A protein and the small-molecule ligand that binds it are described below.
Small molecule (SMILES): NCCc1c[nH]c2ccc(O)cc12

Sequence of chain 1.N:
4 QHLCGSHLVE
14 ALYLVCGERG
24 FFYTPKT

Sequence of chain 1.J:
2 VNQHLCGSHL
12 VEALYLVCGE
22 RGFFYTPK

Binding-site contacts:
Ligand atom CB contacts residue HIS5 of chain 1.P at 4.2 Å.
Ligand atom OH contacts residue ILE10 of chain 1.I at 3.7 Å.
Ligand atom OH contacts residue CYS6 of chain 1.I at 2.5 Å (h-bond).
Ligand atom NZ contacts residue GLU21 of chain 1.N at 3.2 Å (salt-bridge).
Ligand atom CE3 contacts residue ILE10 of chain 1.I at 4.2 Å (hydrophobic).
Ligand atom CZ2 contacts residue HIS5 of chain 1.P at 4.0 Å.
Ligand atom CZ2 contacts residue LEU6 of chain 1.P at 4.0 Å (hydrophobic).
Ligand atom CB contacts residue LEU13 of chain 1.I at 3.8 Å (hydrophobic).
Ligand atom OH contacts residue SER9 of chain 1.I at 3.6 Å.
Ligand atom CH2 contacts residue LEU11 of chain 1.J at 3.4 Å (hydrophobic).
Ligand atom CA contacts residue LEU17 of chain 1.N at 4.1 Å (hydrophobic).
Ligand atom CZ2 contacts residue LEU11 of chain 1.J at 3.9 Å (hydrophobic).
Ligand atom CE3 contacts residue CYS11 of chain 1.I at 3.7 Å (hydrophobic).
Ligand atom CG contacts residue LEU16 of chain 1.I at 4.1 Å (hydrophobic).
Ligand atom NZ contacts residue SER12 of chain 1.I at 3.9 Å.
Ligand atom CD1 contacts residue HIS5 of chain 1.P at 3.6 Å.
Ligand atom CD1 contacts residue LEU17 of chain 1.N at 3.6 Å (hydrophobic).
Ligand atom CB contacts residue CYS11 of chain 1.I at 3.8 Å (hydrophobic).
Ligand atom NZ contacts residue CYS11 of chain 1.I at 3.2 Å (h-bond).
Ligand atom NE1 contacts residue HIS5 of chain 1.P at 3.7 Å.
Ligand atom CZ3 contacts residue CYS11 of chain 1.I at 4.1 Å (hydrophobic).
Ligand atom OH contacts residue LEU11 of chain 1.J at 4.1 Å.
Ligand atom CZ3 contacts residue LEU11 of chain 1.J at 3.9 Å (hydrophobic).
Ligand atom CG contacts residue HIS5 of chain 1.P at 3.6 Å.
Ligand atom NE1 contacts residue ALA14 of chain 1.J at 4.3 Å.
Ligand atom CB contacts residue LEU16 of chain 1.I at 3.9 Å (hydrophobic).
Ligand atom OH contacts residue CYS11 of chain 1.I at 3.3 Å (h-bond).
Ligand atom CH2 contacts residue CYS6 of chain 1.I at 3.8 Å (hydrophobic).
Ligand atom CD2 contacts residue HIS5 of chain 1.P at 3.7 Å.
Ligand atom CH2 contacts residue LEU6 of chain 1.P at 4.3 Å (hydrophobic).
Ligand atom CA contacts residue GLU21 of chain 1.N at 4.0 Å.
Ligand atom CZ3 contacts residue CYS6 of chain 1.I at 3.5 Å (hydrophobic).
Ligand atom CA contacts residue ILE10 of chain 1.I at 4.0 Å (hydrophobic).
Ligand atom NZ contacts residue LEU13 of chain 1.I at 3.9 Å.
Ligand atom CB contacts residue LEU17 of chain 1.N at 3.9 Å (hydrophobic).
Ligand atom CG contacts residue LEU17 of chain 1.N at 4.1 Å (hydrophobic).
Ligand atom CA contacts residue HIS5 of chain 1.P at 3.7 Å.
Ligand atom CA contacts residue CYS11 of chain 1.I at 3.4 Å (hydrophobic).
Ligand atom NZ contacts residue LEU17 of chain 1.N at 4.1 Å.
Ligand atom CE2 contacts residue HIS5 of chain 1.P at 3.7 Å.

Sequence of chain 1.P:
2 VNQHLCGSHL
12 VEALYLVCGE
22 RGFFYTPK

Sequence of chain 1.I:
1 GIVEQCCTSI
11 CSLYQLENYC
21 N